Sequence of chain 2.A:
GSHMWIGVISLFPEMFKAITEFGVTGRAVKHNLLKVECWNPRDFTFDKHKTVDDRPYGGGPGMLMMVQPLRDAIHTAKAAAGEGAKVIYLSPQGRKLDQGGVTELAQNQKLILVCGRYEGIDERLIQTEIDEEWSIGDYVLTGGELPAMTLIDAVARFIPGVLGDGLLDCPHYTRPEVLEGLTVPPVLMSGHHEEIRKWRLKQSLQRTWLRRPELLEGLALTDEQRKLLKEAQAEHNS

A protein and the small-molecule ligand that binds it are described below.
Small molecule (SMILES): NC(=O)c1ccc(NCc2ccccc2)nc1

Binding-site contacts:
Ligand atom C6 contacts residue GLY149 of chain 2.A at 3.9 Å.
Ligand atom C6 contacts residue LEU95 of chain 2.A at 3.6 Å (hydrophobic).
Ligand atom C11 contacts residue TYR94 of chain 2.A at 3.6 Å (hydrophobic).
Ligand atom C12 contacts residue GLY125 of chain 2.A at 3.8 Å.
Ligand atom N16 contacts residue VAL145 of chain 2.A at 3.9 Å.
Ligand atom C6 contacts residue GLY148 of chain 2.A at 3.8 Å.
Ligand atom C17 contacts residue TYR144 of chain 2.A at 3.3 Å (hydrophobic).
Ligand atom C9 contacts residue GLY121 of chain 2.A at 3.1 Å.
Ligand atom C12 contacts residue TYR94 of chain 2.A at 3.1 Å (hydrophobic).
Ligand atom C5 contacts residue SER96 of chain 2.A at 3.6 Å.
Ligand atom C13 contacts residue GLY125 of chain 2.A at 3.6 Å.
Ligand atom C9 contacts residue GLY148 of chain 2.A at 3.3 Å.
Ligand atom O3 contacts residue ILE141 of chain 2.A at 3.1 Å (h-bond).
Ligand atom N16 contacts residue LEU146 of chain 2.A at 2.9 Å (h-bond).
Ligand atom C5 contacts residue PRO97 of chain 2.A at 3.9 Å (hydrophobic).
Ligand atom C13 contacts residue GLU124 of chain 2.A at 3.6 Å.
Ligand atom C17 contacts residue PRO97 of chain 2.A at 3.9 Å (hydrophobic).
Ligand atom C5 contacts residue PRO152 of chain 2.A at 3.6 Å (hydrophobic).
Ligand atom N1 contacts residue SER140 of chain 2.A at 3.2 Å (h-bond).
Ligand atom C5 contacts residue LEU95 of chain 2.A at 3.7 Å (hydrophobic).
Ligand atom C11 contacts residue LEU95 of chain 2.A at 3.5 Å (hydrophobic).
Ligand atom O3 contacts residue PRO152 of chain 2.A at 3.8 Å.
Ligand atom C2 contacts residue SER140 of chain 2.A at 3.7 Å.
Ligand atom C10 contacts residue GLY121 of chain 2.A at 3.7 Å.
Ligand atom C15 contacts residue TYR123 of chain 2.A at 3.8 Å (hydrophobic).
Ligand atom O3 contacts residue SER140 of chain 2.A at 3.5 Å.
Ligand atom C7 contacts residue GLY148 of chain 2.A at 3.6 Å.
Ligand atom N1 contacts residue GLY142 of chain 2.A at 2.9 Å (h-bond).
Ligand atom C14 contacts residue GLU124 of chain 2.A at 3.8 Å.
Ligand atom N8 contacts residue LEU146 of chain 2.A at 3.0 Å (h-bond).
Ligand atom C17 contacts residue LEU146 of chain 2.A at 3.6 Å (hydrophobic).
Ligand atom C9 contacts residue GLY149 of chain 2.A at 3.4 Å.
Ligand atom C4 contacts residue PRO152 of chain 2.A at 3.8 Å (hydrophobic).
Ligand atom C4 contacts residue PRO97 of chain 2.A at 3.8 Å (hydrophobic).
Ligand atom C7 contacts residue LEU146 of chain 2.A at 3.9 Å (hydrophobic).
Ligand atom N8 contacts residue GLY148 of chain 2.A at 3.3 Å (h-bond).
Ligand atom C14 contacts residue TYR123 of chain 2.A at 3.8 Å (hydrophobic).
Ligand atom C12 contacts residue SER96 of chain 2.A at 3.8 Å.
Ligand atom N1 contacts residue PRO97 of chain 2.A at 3.8 Å.
Ligand atom N1 contacts residue TYR144 of chain 2.A at 3.0 Å (h-bond).